Binding-site contacts:
Ligand atom N15 contacts residue PRO511 of chain 1.A at 3.6 Å.
Ligand atom C10 contacts residue SER507 of chain 1.A at 3.4 Å.
Ligand atom C18 contacts residue ASP510 of chain 1.A at 3.4 Å.
Ligand atom C07 contacts residue PHE508 of chain 1.A at 3.4 Å (hydrophobic).
Ligand atom C19 contacts residue ASP510 of chain 1.A at 3.5 Å.
Ligand atom N21 contacts residue PHE614 of chain 1.A at 3.7 Å.
Ligand atom C14 contacts residue PHE614 of chain 1.A at 3.6 Å (hydrophobic).
Ligand atom C25 contacts residue LYS502 of chain 1.A at 3.6 Å.
Ligand atom C17 contacts residue THR775 of chain 1.B at 3.7 Å.
Ligand atom C13 contacts residue ASP510 of chain 1.A at 3.6 Å.
Ligand atom C07 contacts residue SER507 of chain 1.A at 3.5 Å.
Ligand atom C12 contacts residue LEU611 of chain 1.A at 3.5 Å (hydrophobic).
Ligand atom C20 contacts residue PHE614 of chain 1.A at 3.5 Å (hydrophobic).
Ligand atom C06 contacts residue PHE508 of chain 1.A at 3.5 Å (hydrophobic).
Ligand atom N01 contacts residue LEU778 of chain 1.A at 3.7 Å.
Ligand atom C14 contacts residue ASP510 of chain 1.A at 3.7 Å.
Ligand atom C08 contacts residue SER507 of chain 1.A at 3.7 Å.
Ligand atom C17 contacts residue SER776 of chain 1.B at 3.6 Å.
Ligand atom C17 contacts residue ASP510 of chain 1.A at 3.7 Å.
Ligand atom C18 contacts residue THR775 of chain 1.B at 3.3 Å.
Ligand atom C03 contacts residue LEU611 of chain 1.A at 3.6 Å (hydrophobic).
Ligand atom C07 contacts residue LEU611 of chain 1.A at 3.7 Å (hydrophobic).
Ligand atom C16 contacts residue ASN610 of chain 1.A at 3.6 Å.
Ligand atom C16 contacts residue PHE614 of chain 1.A at 3.5 Å (hydrophobic).
Ligand atom C16 contacts residue PRO511 of chain 1.A at 3.5 Å (hydrophobic).
Ligand atom O11 contacts residue SER507 of chain 1.A at 3.7 Å.
Ligand atom C20 contacts residue ASP510 of chain 1.A at 3.7 Å.
Ligand atom C05 contacts residue VAL783 of chain 1.A at 3.7 Å (hydrophobic).
Ligand atom C17 contacts residue ASN610 of chain 1.A at 3.8 Å.
Ligand atom C25 contacts residue PRO503 of chain 1.A at 3.5 Å (hydrophobic).
Ligand atom N01 contacts residue ASN782 of chain 1.A at 3.5 Å (h-bond).
Ligand atom C06 contacts residue TYR607 of chain 1.A at 3.4 Å (hydrophobic).
Ligand atom C05 contacts residue SER606 of chain 1.D at 3.2 Å.
Ligand atom N15 contacts residue PHE614 of chain 1.A at 3.4 Å.
Ligand atom C13 contacts residue PHE614 of chain 1.A at 3.7 Å (hydrophobic).
Ligand atom C09 contacts residue SER507 of chain 1.A at 3.4 Å.
Ligand atom C12 contacts residue PRO511 of chain 1.A at 3.6 Å (hydrophobic).
Ligand atom C23 contacts residue ASP510 of chain 1.A at 3.3 Å.
Ligand atom N01 contacts residue LEU615 of chain 1.A at 3.6 Å.
Ligand atom C08 contacts residue LEU611 of chain 1.A at 3.4 Å (hydrophobic).

Sequence of chain 1.D:
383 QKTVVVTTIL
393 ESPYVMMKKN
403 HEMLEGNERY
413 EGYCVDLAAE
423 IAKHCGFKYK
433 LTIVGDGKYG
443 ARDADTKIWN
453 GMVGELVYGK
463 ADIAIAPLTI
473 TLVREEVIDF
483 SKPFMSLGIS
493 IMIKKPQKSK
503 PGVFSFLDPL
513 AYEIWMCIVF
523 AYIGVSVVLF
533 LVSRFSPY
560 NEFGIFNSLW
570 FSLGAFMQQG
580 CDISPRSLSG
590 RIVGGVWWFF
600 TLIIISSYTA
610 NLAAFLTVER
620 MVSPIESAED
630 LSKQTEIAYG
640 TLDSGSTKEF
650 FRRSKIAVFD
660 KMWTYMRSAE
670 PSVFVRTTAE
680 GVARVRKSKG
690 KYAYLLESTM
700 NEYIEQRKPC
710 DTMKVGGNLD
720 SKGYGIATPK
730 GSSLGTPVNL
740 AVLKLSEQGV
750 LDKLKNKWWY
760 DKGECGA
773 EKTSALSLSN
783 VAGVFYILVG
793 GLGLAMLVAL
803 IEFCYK

A protein and the small-molecule ligand that binds it are described below.
Small molecule (SMILES): N#Cc1ccccc1-c1cc(-c2ccccn2)cn(-c2ccccc2)c1=O

Sequence of chain 1.B:
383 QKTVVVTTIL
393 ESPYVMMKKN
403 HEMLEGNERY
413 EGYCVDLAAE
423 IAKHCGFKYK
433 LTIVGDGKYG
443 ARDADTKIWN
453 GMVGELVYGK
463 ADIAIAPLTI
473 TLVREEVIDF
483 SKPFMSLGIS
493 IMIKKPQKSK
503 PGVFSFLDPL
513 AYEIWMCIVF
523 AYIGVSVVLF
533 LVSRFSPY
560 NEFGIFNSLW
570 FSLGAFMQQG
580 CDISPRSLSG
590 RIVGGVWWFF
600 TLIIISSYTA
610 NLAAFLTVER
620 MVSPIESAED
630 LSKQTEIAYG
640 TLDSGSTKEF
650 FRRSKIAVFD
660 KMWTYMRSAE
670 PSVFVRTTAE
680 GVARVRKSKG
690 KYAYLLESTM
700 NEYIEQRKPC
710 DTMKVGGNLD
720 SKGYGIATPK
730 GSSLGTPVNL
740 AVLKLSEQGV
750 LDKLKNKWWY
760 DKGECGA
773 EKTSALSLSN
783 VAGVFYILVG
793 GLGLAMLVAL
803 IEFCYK

Sequence of chain 1.A:
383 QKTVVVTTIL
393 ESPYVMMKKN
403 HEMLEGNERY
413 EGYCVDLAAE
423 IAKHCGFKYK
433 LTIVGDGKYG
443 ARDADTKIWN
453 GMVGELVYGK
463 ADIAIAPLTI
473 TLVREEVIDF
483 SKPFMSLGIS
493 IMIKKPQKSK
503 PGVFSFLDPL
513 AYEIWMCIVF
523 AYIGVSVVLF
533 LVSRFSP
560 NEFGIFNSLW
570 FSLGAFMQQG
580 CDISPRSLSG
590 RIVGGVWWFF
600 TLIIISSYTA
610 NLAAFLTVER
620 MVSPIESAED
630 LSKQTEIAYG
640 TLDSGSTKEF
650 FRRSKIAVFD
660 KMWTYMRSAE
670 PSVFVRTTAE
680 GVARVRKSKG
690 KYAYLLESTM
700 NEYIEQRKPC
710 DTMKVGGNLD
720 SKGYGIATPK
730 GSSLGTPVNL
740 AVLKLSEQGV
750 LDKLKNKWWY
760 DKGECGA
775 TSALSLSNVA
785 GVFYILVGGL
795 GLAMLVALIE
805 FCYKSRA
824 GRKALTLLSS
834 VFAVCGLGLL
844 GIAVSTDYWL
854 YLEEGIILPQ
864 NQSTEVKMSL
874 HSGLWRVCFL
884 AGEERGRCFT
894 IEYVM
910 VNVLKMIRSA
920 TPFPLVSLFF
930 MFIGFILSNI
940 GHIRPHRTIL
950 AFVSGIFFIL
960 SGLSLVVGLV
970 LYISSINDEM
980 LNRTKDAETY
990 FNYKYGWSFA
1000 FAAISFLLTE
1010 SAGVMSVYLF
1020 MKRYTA